Sequence of chain 2.A:
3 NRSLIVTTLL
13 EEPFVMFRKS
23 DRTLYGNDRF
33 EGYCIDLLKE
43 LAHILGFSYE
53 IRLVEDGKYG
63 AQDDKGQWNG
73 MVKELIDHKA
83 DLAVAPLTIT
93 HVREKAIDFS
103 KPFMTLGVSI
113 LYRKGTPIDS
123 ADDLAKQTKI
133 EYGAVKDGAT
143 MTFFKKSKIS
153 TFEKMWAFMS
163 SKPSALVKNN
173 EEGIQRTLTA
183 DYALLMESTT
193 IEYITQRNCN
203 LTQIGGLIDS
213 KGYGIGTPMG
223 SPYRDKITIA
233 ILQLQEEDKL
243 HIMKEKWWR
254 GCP

The protein below binds the small molecule below.
Small molecule (SMILES): N[C@@H](CCC(=O)O)C(=O)O

Binding-site contacts:
Ligand atom CD contacts residue THR142 of chain 2.A at 3.4 Å.
Ligand atom CB contacts residue TYR61 of chain 2.A at 3.5 Å (hydrophobic).
Ligand atom CA contacts residue ALA141 of chain 2.A at 4.1 Å (hydrophobic).
Ligand atom OXT contacts residue ARG95 of chain 2.A at 2.8 Å (salt-bridge).
Ligand atom OE2 contacts residue THR142 of chain 2.A at 2.7 Å (h-bond).
Ligand atom C contacts residue THR90 of chain 2.A at 3.5 Å.
Ligand atom O contacts residue THR90 of chain 2.A at 3.0 Å (h-bond).
Ligand atom OXT contacts residue THR90 of chain 2.A at 4.3 Å.
Ligand atom OE1 contacts residue THR142 of chain 2.A at 3.0 Å (h-bond).
Ligand atom N contacts residue PRO88 of chain 2.A at 2.8 Å (h-bond).
Ligand atom OXT contacts residue ALA141 of chain 2.A at 2.8 Å (h-bond).
Ligand atom CA contacts residue THR90 of chain 2.A at 3.3 Å.
Ligand atom CD contacts residue GLU189 of chain 2.A at 3.9 Å.
Ligand atom O contacts residue ALA141 of chain 2.A at 4.4 Å.
Ligand atom O contacts residue ARG95 of chain 2.A at 3.0 Å (salt-bridge).
Ligand atom N contacts residue GLU189 of chain 2.A at 2.8 Å (salt-bridge).
Ligand atom C contacts residue ALA141 of chain 2.A at 3.7 Å (hydrophobic).
Ligand atom C contacts residue TYR61 of chain 2.A at 3.5 Å (hydrophobic).
Ligand atom CA contacts residue TYR61 of chain 2.A at 4.0 Å (hydrophobic).
Ligand atom OE1 contacts residue GLY140 of chain 2.A at 3.5 Å.
Ligand atom C contacts residue ARG95 of chain 2.A at 3.6 Å.
Ligand atom CB contacts residue GLY140 of chain 2.A at 4.4 Å.
Ligand atom O contacts residue PRO88 of chain 2.A at 3.6 Å (h-bond).
Ligand atom CA contacts residue GLU189 of chain 2.A at 3.4 Å.
Ligand atom OXT contacts residue GLY140 of chain 2.A at 3.5 Å.
Ligand atom OXT contacts residue TYR61 of chain 2.A at 3.2 Å.
Ligand atom O contacts residue LEU89 of chain 2.A at 3.7 Å.
Ligand atom OE1 contacts residue ALA141 of chain 2.A at 3.1 Å (h-bond).
Ligand atom CA contacts residue PRO88 of chain 2.A at 4.0 Å (hydrophobic).
Ligand atom C contacts residue PRO88 of chain 2.A at 4.2 Å (hydrophobic).
Ligand atom CD contacts residue ALA141 of chain 2.A at 4.2 Å (hydrophobic).
Ligand atom CG contacts residue TYR61 of chain 2.A at 4.3 Å (hydrophobic).
Ligand atom OE2 contacts residue GLU189 of chain 2.A at 3.6 Å.
Ligand atom N contacts residue TYR61 of chain 2.A at 3.8 Å.
Ligand atom CB contacts residue ALA141 of chain 2.A at 4.3 Å (hydrophobic).
Ligand atom N contacts residue TYR215 of chain 2.A at 3.7 Å.
Ligand atom CB contacts residue GLU189 of chain 2.A at 4.1 Å.
Ligand atom N contacts residue THR90 of chain 2.A at 3.1 Å (h-bond).
Ligand atom O contacts residue TYR61 of chain 2.A at 3.4 Å.
Ligand atom CG contacts residue GLU189 of chain 2.A at 3.7 Å.